Binding-site contacts:
Ligand atom C9 contacts residue GLY114 of chain 1.C at 4.2 Å.
Ligand atom C11 contacts residue GLN137 of chain 1.A at 4.5 Å.
Ligand atom C2 contacts residue ASN134 of chain 1.A at 3.8 Å.
Ligand atom C3 contacts residue GLN137 of chain 1.A at 4.4 Å.
Ligand atom C6 contacts residue GLY114 of chain 1.C at 3.7 Å.
Ligand atom C12 contacts residue GLY136 of chain 1.A at 3.6 Å.
Ligand atom C16 contacts residue ILE115 of chain 1.C at 4.5 Å (hydrophobic).
Ligand atom C5 contacts residue GLY114 of chain 1.C at 4.1 Å.
Ligand atom C2 contacts residue GLN137 of chain 1.A at 4.3 Å.
Ligand atom C23 contacts residue ILE111 of chain 1.C at 4.5 Å (hydrophobic).
Ligand atom C26 contacts residue ILE143 of chain 1.A at 3.9 Å (hydrophobic).
Ligand atom C8 contacts residue GLY114 of chain 1.C at 4.5 Å.
Ligand atom C25 contacts residue ILE143 of chain 1.A at 4.1 Å (hydrophobic).
Ligand atom C27 contacts residue ILE143 of chain 1.A at 3.8 Å (hydrophobic).
Ligand atom C1 contacts residue GLN137 of chain 1.A at 3.9 Å.
Ligand atom C23 contacts residue GLY140 of chain 1.A at 3.6 Å.
Ligand atom C21 contacts residue GLY136 of chain 1.A at 3.5 Å.
Ligand atom C24 contacts residue GLY140 of chain 1.A at 3.7 Å.
Ligand atom C21 contacts residue GLY140 of chain 1.A at 3.6 Å.
Ligand atom C7 contacts residue GLY114 of chain 1.C at 3.7 Å.
Ligand atom C12 contacts residue GLN137 of chain 1.A at 4.0 Å.
Ligand atom C27 contacts residue ILE144 of chain 1.A at 3.7 Å (hydrophobic).
Ligand atom C11 contacts residue GLY136 of chain 1.A at 4.3 Å.
Ligand atom C1 contacts residue ASN134 of chain 1.A at 3.6 Å.
Ligand atom C24 contacts residue ILE143 of chain 1.A at 4.0 Å (hydrophobic).
Ligand atom C17 contacts residue GLY136 of chain 1.A at 4.5 Å.
Ligand atom C3 contacts residue SER117 of chain 1.C at 3.8 Å.
Ligand atom C27 contacts residue LEU222 of chain 1.A at 4.4 Å (hydrophobic).
Ligand atom O1 contacts residue SER117 of chain 1.C at 4.1 Å.
Ligand atom C16 contacts residue ILE111 of chain 1.C at 4.1 Å (hydrophobic).

Sequence of chain 1.C:
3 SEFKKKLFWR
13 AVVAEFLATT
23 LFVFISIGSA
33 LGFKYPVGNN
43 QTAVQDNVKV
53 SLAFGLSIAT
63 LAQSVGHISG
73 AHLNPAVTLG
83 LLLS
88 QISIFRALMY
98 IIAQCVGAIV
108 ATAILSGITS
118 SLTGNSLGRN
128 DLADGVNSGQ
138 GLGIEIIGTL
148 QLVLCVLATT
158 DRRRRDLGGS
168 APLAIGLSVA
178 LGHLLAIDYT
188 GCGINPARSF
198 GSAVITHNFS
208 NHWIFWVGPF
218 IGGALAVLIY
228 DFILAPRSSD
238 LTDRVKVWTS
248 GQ

The small molecule below binds the protein below.
Small molecule (SMILES): CC(C)CCC[C@@H](C)[C@H]1CC[C@H]2[C@@H]3CC=C4C[C@@H](O)CC[C@]4(C)[C@H]3CC[C@]12C

Sequence of chain 1.A:
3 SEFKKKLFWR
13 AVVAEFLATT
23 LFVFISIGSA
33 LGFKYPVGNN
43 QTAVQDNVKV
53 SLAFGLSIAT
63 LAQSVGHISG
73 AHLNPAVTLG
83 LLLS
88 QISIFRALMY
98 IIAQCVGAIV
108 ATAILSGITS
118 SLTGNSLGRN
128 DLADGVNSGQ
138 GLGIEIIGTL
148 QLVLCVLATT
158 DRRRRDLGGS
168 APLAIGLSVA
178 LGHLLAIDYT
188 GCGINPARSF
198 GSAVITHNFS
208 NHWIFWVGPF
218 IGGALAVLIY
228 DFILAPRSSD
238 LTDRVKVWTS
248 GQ